Binding-site contacts:
Ligand atom OP1 contacts residue ARG208 of chain 11.C at 4.1 Å.
Ligand atom O2' contacts residue ALA66 of chain 12.B at 3.6 Å.
Ligand atom N3 contacts residue ARG65 of chain 12.B at 4.1 Å.
Ligand atom C1' contacts residue GLY67 of chain 12.B at 4.4 Å.
Ligand atom O5' contacts residue ARG208 of chain 11.C at 4.0 Å.
Ligand atom P contacts residue ARG208 of chain 11.C at 4.5 Å.
Ligand atom OP1 contacts residue SER211 of chain 12.B at 4.3 Å.
Ligand atom O2' contacts residue GLY67 of chain 12.B at 3.3 Å (h-bond).
Ligand atom OP2 contacts residue ARG208 of chain 11.C at 4.4 Å.
Ligand atom O2' contacts residue ARG65 of chain 12.B at 4.3 Å.
Ligand atom OP1 contacts residue ARG208 of chain 12.B at 4.1 Å.
Ligand atom O2' contacts residue ARG208 of chain 12.B at 4.1 Å.

A small-molecule ligand and the protein it binds are described below.
Small molecule (SMILES): Nc1ncnc2c1ncn2[C@@H]1O[C@H](CO[P](=O)(O)O[C@H]2[C@@H](O)[C@H](n3cnc4c(N)ncnc43)O[C@@H]2CO[P](=O)(O)O[C@H]2[C@@H](O)[C@H](n3cnc4c(N)ncnc43)O[C@@H]2CO)[C@@H](O)[C@H]1O

Sequence of chain 12.B:
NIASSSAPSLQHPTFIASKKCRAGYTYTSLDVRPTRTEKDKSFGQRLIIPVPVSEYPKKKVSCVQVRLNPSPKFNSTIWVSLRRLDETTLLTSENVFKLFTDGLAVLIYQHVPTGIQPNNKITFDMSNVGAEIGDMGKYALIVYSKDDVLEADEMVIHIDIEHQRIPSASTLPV

Sequence of chain 11.C:
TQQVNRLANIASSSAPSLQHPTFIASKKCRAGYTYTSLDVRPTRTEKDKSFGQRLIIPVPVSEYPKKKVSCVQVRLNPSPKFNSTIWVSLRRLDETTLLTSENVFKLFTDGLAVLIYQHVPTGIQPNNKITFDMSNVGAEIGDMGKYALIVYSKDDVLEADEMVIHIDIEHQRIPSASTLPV